Sequence of chain 1.B:
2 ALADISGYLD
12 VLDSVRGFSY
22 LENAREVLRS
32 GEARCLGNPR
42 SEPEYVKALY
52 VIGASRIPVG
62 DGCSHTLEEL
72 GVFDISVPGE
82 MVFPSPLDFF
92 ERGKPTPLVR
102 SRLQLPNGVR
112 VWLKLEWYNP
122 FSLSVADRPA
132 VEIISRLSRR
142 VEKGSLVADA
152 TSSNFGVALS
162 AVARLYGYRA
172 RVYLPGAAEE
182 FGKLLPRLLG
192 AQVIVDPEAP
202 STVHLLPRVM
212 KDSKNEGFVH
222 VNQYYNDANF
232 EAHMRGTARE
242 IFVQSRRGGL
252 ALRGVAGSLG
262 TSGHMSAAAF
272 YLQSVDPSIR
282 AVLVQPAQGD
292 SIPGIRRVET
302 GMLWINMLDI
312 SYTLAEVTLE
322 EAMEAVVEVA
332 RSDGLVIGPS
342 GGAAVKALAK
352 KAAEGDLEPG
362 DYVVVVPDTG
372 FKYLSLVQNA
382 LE

A protein and the small-molecule ligand that binds it are described below.
Small molecule (SMILES): Cc1ncc(COP(=O)(O)O)c(/C=N/[C@@H](COP(=O)(O)O)C(=O)O)c1O

Binding-site contacts:
Ligand atom O3P contacts residue HIS265 of chain 1.B at 2.8 Å (h-bond).
Ligand atom O7P contacts residue GLY295 of chain 1.B at 3.4 Å.
Ligand atom N1 contacts residue SER341 of chain 1.B at 2.9 Å (h-bond).
Ligand atom OG contacts residue GLY295 of chain 1.B at 3.5 Å (h-bond).
Ligand atom CA contacts residue GLN224 of chain 1.B at 3.5 Å.
Ligand atom O3 contacts residue ASN155 of chain 1.B at 3.0 Å (h-bond).
Ligand atom O contacts residue SER153 of chain 1.B at 3.1 Å (h-bond).
Ligand atom O6P contacts residue THR203 of chain 1.B at 2.8 Å (h-bond).
Ligand atom O7P contacts residue SER153 of chain 1.B at 3.5 Å.
Ligand atom C contacts residue PHE156 of chain 1.B at 3.5 Å (hydrophobic).
Ligand atom C4 contacts residue GLY295 of chain 1.B at 3.2 Å.
Ligand atom C6 contacts residue ILE296 of chain 1.B at 3.3 Å (hydrophobic).
Ligand atom O contacts residue ASN155 of chain 1.B at 3.1 Å (h-bond).
Ligand atom P2 contacts residue TYR225 of chain 1.B at 3.5 Å.
Ligand atom OXT contacts residue THR152 of chain 1.B at 2.7 Å (h-bond).
Ligand atom C contacts residue SER153 of chain 1.B at 3.1 Å.
Ligand atom C2A contacts residue ASN155 of chain 1.B at 3.4 Å.
Ligand atom O contacts residue THR152 of chain 1.B at 3.3 Å (h-bond).
Ligand atom O2P contacts residue GLY261 of chain 1.B at 2.9 Å (h-bond).
Ligand atom O contacts residue PHE156 of chain 1.B at 2.9 Å (h-bond).
Ligand atom O5P contacts residue GLY261 of chain 1.B at 3.0 Å.
Ligand atom OXT contacts residue SER153 of chain 1.B at 3.0 Å (h-bond).
Ligand atom O2P contacts residue SER263 of chain 1.B at 2.9 Å (h-bond).
Ligand atom OG contacts residue SER153 of chain 1.B at 2.9 Å (h-bond).
Ligand atom C contacts residue THR152 of chain 1.B at 3.3 Å.
Ligand atom O1P contacts residue THR262 of chain 1.B at 2.6 Å (h-bond).
Ligand atom O3P contacts residue GLY264 of chain 1.B at 3.6 Å (h-bond).
Ligand atom C2A contacts residue SER341 of chain 1.B at 3.5 Å.
Ligand atom N1 contacts residue PRO368 of chain 1.B at 3.2 Å.
Ligand atom C5 contacts residue GLY295 of chain 1.B at 3.3 Å.
Ligand atom O2P contacts residue THR262 of chain 1.B at 3.2 Å (h-bond).
Ligand atom P contacts residue THR262 of chain 1.B at 3.3 Å.
Ligand atom C6 contacts residue PRO368 of chain 1.B at 3.6 Å (hydrophobic).
Ligand atom OXT contacts residue GLN224 of chain 1.B at 3.0 Å (h-bond).
Ligand atom O4P contacts residue HIS265 of chain 1.B at 2.9 Å (h-bond).
Ligand atom O6P contacts residue TYR225 of chain 1.B at 2.2 Å (h-bond).
Ligand atom OXT contacts residue PHE156 of chain 1.B at 3.5 Å.
Ligand atom P contacts residue HIS265 of chain 1.B at 3.4 Å.
Ligand atom CB contacts residue GLN224 of chain 1.B at 3.6 Å.
Ligand atom O3P contacts residue THR262 of chain 1.B at 3.5 Å (h-bond).